A small-molecule ligand and the protein it binds are described below.
Small molecule (SMILES): CC(=O)N[C@@H]1[C@@H](O)[C@H](O)[C@@H](CO)O[C@H]1O

Sequence of chain 1.A:
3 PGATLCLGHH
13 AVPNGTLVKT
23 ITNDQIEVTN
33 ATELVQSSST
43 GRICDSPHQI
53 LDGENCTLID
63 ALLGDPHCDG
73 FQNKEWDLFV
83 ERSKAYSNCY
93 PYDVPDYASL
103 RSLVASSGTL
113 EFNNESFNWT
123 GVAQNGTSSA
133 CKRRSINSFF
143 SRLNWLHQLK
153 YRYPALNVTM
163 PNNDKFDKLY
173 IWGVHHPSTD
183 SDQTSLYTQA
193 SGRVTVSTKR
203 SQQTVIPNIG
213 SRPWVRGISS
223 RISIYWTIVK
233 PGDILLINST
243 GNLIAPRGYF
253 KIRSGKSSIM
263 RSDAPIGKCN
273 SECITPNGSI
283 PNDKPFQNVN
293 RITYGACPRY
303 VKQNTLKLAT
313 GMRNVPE

Binding-site contacts:
Ligand atom C3 contacts residue NAG1 of chain 1.D at 3.5 Å.
Ligand atom C4 contacts residue NAG1 of chain 1.D at 4.4 Å.
Ligand atom C4 contacts residue ASN16 of chain 1.A at 4.2 Å.
Ligand atom C7 contacts residue ASN16 of chain 1.A at 3.4 Å.
Ligand atom C5 contacts residue ASN16 of chain 1.A at 3.7 Å.
Ligand atom C7 contacts residue THR18 of chain 1.A at 4.5 Å.
Ligand atom C1 contacts residue ASN16 of chain 1.A at 1.4 Å.
Ligand atom C3 contacts residue ASN16 of chain 1.A at 3.8 Å.
Ligand atom O3 contacts residue NAG1 of chain 1.D at 3.3 Å.
Ligand atom O5 contacts residue ASN16 of chain 1.A at 2.4 Å (h-bond).
Ligand atom N2 contacts residue ASN16 of chain 1.A at 2.9 Å (h-bond).
Ligand atom C8 contacts residue ASN32 of chain 1.A at 4.0 Å.
Ligand atom C8 contacts residue THR31 of chain 1.A at 4.3 Å.
Ligand atom O4 contacts residue NAG1 of chain 1.D at 4.2 Å.
Ligand atom C2 contacts residue ASN16 of chain 1.A at 2.5 Å.
Ligand atom C8 contacts residue ASN16 of chain 1.A at 3.8 Å.
Ligand atom N2 contacts residue NAG1 of chain 1.D at 4.3 Å.
Ligand atom O7 contacts residue ASN16 of chain 1.A at 3.4 Å (h-bond).
Ligand atom C8 contacts residue THR18 of chain 1.A at 3.1 Å.